Sequence of chain 1.K:
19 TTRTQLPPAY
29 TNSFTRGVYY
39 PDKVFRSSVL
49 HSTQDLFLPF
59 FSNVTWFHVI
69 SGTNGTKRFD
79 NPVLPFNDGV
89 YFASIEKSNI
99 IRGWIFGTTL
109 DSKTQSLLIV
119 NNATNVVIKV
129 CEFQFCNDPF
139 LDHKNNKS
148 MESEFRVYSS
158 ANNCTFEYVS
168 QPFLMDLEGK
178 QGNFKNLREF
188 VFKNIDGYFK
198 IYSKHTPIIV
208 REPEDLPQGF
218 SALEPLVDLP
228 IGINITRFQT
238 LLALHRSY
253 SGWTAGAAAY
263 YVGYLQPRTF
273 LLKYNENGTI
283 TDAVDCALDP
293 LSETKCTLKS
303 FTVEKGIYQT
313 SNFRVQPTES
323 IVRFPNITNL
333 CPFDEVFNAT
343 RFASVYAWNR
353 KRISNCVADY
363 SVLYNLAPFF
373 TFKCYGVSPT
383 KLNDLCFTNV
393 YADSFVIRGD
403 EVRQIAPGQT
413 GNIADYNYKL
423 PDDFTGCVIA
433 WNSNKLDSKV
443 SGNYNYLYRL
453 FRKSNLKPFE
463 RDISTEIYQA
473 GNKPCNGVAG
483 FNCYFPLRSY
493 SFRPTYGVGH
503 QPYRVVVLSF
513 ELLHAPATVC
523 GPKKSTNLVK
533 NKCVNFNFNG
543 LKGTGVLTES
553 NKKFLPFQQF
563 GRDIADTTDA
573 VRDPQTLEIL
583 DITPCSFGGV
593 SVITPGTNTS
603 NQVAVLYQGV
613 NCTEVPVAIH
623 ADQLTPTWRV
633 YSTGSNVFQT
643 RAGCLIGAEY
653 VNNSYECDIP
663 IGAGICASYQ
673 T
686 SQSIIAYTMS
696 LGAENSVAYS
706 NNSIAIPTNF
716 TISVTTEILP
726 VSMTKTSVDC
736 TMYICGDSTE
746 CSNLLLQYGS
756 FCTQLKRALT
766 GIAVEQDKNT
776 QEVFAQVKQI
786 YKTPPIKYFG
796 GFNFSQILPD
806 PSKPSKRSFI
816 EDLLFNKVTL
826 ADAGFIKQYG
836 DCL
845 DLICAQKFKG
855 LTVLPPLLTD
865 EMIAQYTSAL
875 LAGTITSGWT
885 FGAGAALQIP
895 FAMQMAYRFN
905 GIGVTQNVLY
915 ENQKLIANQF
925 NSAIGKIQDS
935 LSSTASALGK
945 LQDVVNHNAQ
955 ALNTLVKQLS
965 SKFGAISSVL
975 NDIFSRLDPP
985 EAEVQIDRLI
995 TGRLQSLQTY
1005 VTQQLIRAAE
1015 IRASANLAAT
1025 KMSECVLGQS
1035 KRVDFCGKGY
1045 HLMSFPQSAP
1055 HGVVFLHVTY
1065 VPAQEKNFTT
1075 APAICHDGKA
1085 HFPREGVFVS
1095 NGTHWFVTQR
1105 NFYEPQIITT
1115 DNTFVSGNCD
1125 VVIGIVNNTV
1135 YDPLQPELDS

This protein binds this small molecule.
Small molecule (SMILES): CC(=O)N[C@@H]1[C@@H](O)[C@H](O)[C@@H](CO)O[C@H]1O

Binding-site contacts:
Ligand atom O6 contacts residue THR615 of chain 1.K at 4.1 Å.
Ligand atom O5 contacts residue ASN613 of chain 1.K at 2.4 Å (h-bond).
Ligand atom O7 contacts residue ASP836 of chain 1.J at 4.0 Å.
Ligand atom C4 contacts residue ASN613 of chain 1.K at 4.2 Å.
Ligand atom C7 contacts residue ASN613 of chain 1.K at 3.3 Å.
Ligand atom C1 contacts residue ASN613 of chain 1.K at 1.4 Å.
Ligand atom O7 contacts residue ASN613 of chain 1.K at 3.4 Å (h-bond).
Ligand atom C8 contacts residue ASN613 of chain 1.K at 4.4 Å.
Ligand atom C5 contacts residue ASN613 of chain 1.K at 3.7 Å.
Ligand atom C6 contacts residue THR615 of chain 1.K at 4.4 Å.
Ligand atom C3 contacts residue ASN613 of chain 1.K at 3.8 Å.
Ligand atom O5 contacts residue THR615 of chain 1.K at 3.7 Å.
Ligand atom C2 contacts residue ASN613 of chain 1.K at 2.4 Å.
Ligand atom C8 contacts residue GLY835 of chain 1.J at 3.6 Å.
Ligand atom C7 contacts residue ASP836 of chain 1.J at 4.4 Å.
Ligand atom C8 contacts residue ASP836 of chain 1.J at 4.2 Å.
Ligand atom N2 contacts residue ASN613 of chain 1.K at 2.9 Å (h-bond).

Sequence of chain 1.J:
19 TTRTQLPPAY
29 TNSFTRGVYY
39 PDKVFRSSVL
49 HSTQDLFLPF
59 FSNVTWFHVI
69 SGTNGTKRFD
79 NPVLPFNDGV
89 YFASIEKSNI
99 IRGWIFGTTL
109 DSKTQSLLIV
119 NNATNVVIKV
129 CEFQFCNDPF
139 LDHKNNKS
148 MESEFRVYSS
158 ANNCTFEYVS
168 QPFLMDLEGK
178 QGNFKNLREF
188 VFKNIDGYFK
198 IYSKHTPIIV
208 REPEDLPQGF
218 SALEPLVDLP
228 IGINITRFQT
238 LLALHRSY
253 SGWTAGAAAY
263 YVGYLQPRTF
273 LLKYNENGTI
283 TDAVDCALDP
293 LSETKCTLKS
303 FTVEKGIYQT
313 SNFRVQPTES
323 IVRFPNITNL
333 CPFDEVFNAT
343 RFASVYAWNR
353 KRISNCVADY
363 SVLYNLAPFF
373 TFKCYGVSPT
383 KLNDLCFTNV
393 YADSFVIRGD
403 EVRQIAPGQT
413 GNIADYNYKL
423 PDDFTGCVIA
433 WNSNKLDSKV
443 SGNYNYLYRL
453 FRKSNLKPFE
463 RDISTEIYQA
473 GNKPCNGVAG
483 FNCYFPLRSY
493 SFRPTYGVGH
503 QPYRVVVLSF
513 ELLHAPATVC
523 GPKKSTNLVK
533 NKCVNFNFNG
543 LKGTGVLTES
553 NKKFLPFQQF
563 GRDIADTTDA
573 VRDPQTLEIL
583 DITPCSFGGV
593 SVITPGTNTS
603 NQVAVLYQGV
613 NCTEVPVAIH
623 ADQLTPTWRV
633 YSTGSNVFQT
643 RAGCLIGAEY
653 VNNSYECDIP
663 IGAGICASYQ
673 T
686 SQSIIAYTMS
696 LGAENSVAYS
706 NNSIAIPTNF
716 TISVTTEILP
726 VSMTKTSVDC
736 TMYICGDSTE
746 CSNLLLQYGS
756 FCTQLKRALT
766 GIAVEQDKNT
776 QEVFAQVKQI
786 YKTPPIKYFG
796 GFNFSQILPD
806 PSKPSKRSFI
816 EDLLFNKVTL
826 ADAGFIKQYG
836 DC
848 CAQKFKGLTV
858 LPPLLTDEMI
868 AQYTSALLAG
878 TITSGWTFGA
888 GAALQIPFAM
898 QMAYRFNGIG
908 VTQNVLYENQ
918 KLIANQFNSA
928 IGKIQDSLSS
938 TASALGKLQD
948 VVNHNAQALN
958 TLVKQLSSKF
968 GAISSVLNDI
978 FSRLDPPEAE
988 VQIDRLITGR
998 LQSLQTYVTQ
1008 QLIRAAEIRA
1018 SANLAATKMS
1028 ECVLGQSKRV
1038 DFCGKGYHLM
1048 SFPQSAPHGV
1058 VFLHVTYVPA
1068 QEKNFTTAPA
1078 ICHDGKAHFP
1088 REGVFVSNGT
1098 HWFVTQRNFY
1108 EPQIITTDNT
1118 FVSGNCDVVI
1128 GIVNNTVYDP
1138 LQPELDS